This small molecule binds to this protein.
Small molecule (SMILES): O=C([O-])C(=O)[O-]

Sequence of chain 1.B:
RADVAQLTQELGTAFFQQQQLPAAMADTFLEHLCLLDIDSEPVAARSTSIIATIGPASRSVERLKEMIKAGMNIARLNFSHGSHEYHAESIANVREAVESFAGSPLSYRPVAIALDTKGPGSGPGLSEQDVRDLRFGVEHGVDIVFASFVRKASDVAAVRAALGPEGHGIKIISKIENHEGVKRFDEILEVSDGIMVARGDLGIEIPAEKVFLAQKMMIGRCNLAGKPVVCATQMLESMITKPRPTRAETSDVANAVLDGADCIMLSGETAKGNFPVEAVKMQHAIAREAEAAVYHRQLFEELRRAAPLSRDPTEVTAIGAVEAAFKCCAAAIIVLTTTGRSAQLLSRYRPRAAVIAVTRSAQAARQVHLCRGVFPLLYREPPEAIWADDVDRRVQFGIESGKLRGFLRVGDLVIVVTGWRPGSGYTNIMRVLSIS

Binding-site contacts:
Ligand atom C1 contacts residue ALA209 of chain 1.B at 3.6 Å (hydrophobic).
Ligand atom O3 contacts residue MG1 of chain 1.P at 2.5 Å.
Ligand atom O1 contacts residue MG1 of chain 1.P at 4.2 Å.
Ligand atom O2 contacts residue ARG87 of chain 1.B at 4.1 Å.
Ligand atom O1 contacts residue GLY211 of chain 1.B at 3.0 Å (h-bond).
Ligand atom O2 contacts residue MG1 of chain 1.P at 4.1 Å.
Ligand atom O4 contacts residue GLU188 of chain 1.B at 3.3 Å (salt-bridge).
Ligand atom C2 contacts residue MG1 of chain 1.P at 2.8 Å.
Ligand atom C1 contacts residue GLY211 of chain 1.B at 3.8 Å.
Ligand atom O2 contacts residue ALA209 of chain 1.B at 4.2 Å.
Ligand atom O3 contacts residue GLU188 of chain 1.B at 3.1 Å (salt-bridge).
Ligand atom C1 contacts residue MG1 of chain 1.P at 3.0 Å.
Ligand atom O2 contacts residue LYS186 of chain 1.B at 3.6 Å (salt-bridge).
Ligand atom O3 contacts residue GLY211 of chain 1.B at 3.6 Å.
Ligand atom C2 contacts residue ALA209 of chain 1.B at 3.9 Å (hydrophobic).
Ligand atom C2 contacts residue THR244 of chain 1.B at 4.1 Å.
Ligand atom O1 contacts residue ASP212 of chain 1.B at 4.0 Å.
Ligand atom O2 contacts residue MET276 of chain 1.B at 4.2 Å.
Ligand atom C2 contacts residue GLU188 of chain 1.B at 3.8 Å.
Ligand atom O4 contacts residue ASP212 of chain 1.B at 4.0 Å.
Ligand atom O3 contacts residue ASP212 of chain 1.B at 2.8 Å (salt-bridge).
Ligand atom O1 contacts residue THR244 of chain 1.B at 2.5 Å (h-bond).
Ligand atom O1 contacts residue ALA209 of chain 1.B at 3.5 Å.
Ligand atom O1 contacts residue ARG210 of chain 1.B at 3.7 Å.
Ligand atom O2 contacts residue MET207 of chain 1.B at 4.3 Å.
Ligand atom O3 contacts residue ALA209 of chain 1.B at 4.0 Å.
Ligand atom O2 contacts residue THR244 of chain 1.B at 3.6 Å.
Ligand atom C2 contacts residue LYS186 of chain 1.B at 3.6 Å.
Ligand atom O4 contacts residue MG1 of chain 1.P at 2.0 Å.
Ligand atom C1 contacts residue THR244 of chain 1.B at 3.5 Å.
Ligand atom O4 contacts residue ALA209 of chain 1.B at 4.4 Å.
Ligand atom O4 contacts residue LYS186 of chain 1.B at 2.9 Å (salt-bridge).
Ligand atom C1 contacts residue GLU188 of chain 1.B at 3.7 Å.
Ligand atom C1 contacts residue ASP212 of chain 1.B at 3.8 Å.